Binding-site contacts:
Ligand atom P contacts residue TYR271 of chain 31.A at 4.5 Å.
Ligand atom C5' contacts residue ASN491 of chain 31.A at 4.0 Å.
Ligand atom OP1 contacts residue PHE272 of chain 31.A at 3.4 Å.
Ligand atom P contacts residue PHE272 of chain 31.A at 4.3 Å.
Ligand atom O5' contacts residue ASN491 of chain 31.A at 3.5 Å (h-bond).
Ligand atom P contacts residue ASP273 of chain 31.A at 2.8 Å.
Ligand atom OP1 contacts residue TYR271 of chain 31.A at 3.1 Å (h-bond).
Ligand atom OP1 contacts residue ASP273 of chain 31.A at 3.3 Å.
Ligand atom P contacts residue ASN491 of chain 31.A at 3.0 Å.
Ligand atom OP2 contacts residue ASP273 of chain 31.A at 2.4 Å.
Ligand atom O5' contacts residue ASP273 of chain 31.A at 4.1 Å.
Ligand atom OP1 contacts residue ASN491 of chain 31.A at 3.6 Å.
Ligand atom C5' contacts residue ASP273 of chain 31.A at 3.8 Å.
Ligand atom OP2 contacts residue ASN491 of chain 31.A at 1.7 Å (h-bond).

This protein binds this small molecule.
Small molecule (SMILES): Nc1ncnc2c1ncn2[C@H]1C[C@H](O)[C@@H](COP(=O)(O)O)O1

Sequence of chain 31.A:
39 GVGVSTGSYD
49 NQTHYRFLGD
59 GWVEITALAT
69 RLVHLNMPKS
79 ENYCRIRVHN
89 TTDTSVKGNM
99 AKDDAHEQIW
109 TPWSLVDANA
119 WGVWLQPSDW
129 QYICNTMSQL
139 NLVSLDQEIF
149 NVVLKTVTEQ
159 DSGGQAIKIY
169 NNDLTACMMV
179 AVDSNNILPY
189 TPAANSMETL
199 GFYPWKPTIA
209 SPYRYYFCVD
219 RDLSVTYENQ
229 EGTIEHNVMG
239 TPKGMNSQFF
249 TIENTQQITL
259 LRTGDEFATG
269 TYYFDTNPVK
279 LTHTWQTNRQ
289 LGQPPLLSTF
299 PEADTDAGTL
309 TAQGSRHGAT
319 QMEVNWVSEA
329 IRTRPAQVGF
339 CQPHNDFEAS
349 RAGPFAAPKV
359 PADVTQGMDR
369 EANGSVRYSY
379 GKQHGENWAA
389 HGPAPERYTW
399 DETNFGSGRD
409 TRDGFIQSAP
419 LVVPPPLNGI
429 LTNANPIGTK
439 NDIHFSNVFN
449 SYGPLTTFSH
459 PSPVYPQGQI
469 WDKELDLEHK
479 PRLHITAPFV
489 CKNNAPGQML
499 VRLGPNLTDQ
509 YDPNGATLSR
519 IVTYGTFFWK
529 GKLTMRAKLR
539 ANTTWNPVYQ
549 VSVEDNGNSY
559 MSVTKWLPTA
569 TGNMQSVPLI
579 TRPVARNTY